Sequence of chain 1.B:
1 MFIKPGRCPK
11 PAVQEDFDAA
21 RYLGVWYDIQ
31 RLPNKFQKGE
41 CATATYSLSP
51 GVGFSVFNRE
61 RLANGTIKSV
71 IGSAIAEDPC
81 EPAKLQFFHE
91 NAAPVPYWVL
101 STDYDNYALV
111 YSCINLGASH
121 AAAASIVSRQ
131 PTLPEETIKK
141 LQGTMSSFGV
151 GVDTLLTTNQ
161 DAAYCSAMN

A protein and the small-molecule ligand that binds it are described below.
Small molecule (SMILES): C=CC1=C(C)/C(=C/c2[nH]c(/C=C3\N=C(/C=C4\NC(=O)C(C)=C4C=C)C(C)=C3CCC(=O)O)c(CCC(=O)O)c2C)NC1=O

Binding-site contacts:
Ligand atom C3A contacts residue HIS89 of chain 1.B at 3.6 Å.
Ligand atom O2A contacts residue ALA118 of chain 2.B at 3.8 Å.
Ligand atom CBD contacts residue GLU60 of chain 1.B at 3.4 Å.
Ligand atom C1D contacts residue ASN58 of chain 1.B at 3.4 Å.
Ligand atom C4A contacts residue HIS89 of chain 1.B at 3.6 Å.
Ligand atom C2B contacts residue VAL95 of chain 1.B at 3.8 Å (hydrophobic).
Ligand atom CMD contacts residue ASN58 of chain 1.B at 3.7 Å.
Ligand atom CMD contacts residue ARG59 of chain 1.B at 3.5 Å.
Ligand atom O1D contacts residue LYS68 of chain 1.B at 3.6 Å.
Ligand atom ND contacts residue PHE36 of chain 1.B at 3.4 Å.
Ligand atom CGD contacts residue LYS68 of chain 1.B at 3.8 Å.
Ligand atom C1A contacts residue PHE36 of chain 1.B at 3.9 Å (hydrophobic).
Ligand atom O2D contacts residue LYS68 of chain 1.B at 3.5 Å.
Ligand atom CMD contacts residue GLU60 of chain 1.B at 3.5 Å.
Ligand atom C1B contacts residue PHE36 of chain 1.B at 3.4 Å (hydrophobic).
Ligand atom CHD contacts residue ASN58 of chain 1.B at 3.6 Å.
Ligand atom C2D contacts residue ASN58 of chain 1.B at 3.4 Å.
Ligand atom CGD contacts residue GLU60 of chain 1.B at 3.5 Å.
Ligand atom O2A contacts residue PHE36 of chain 1.B at 3.7 Å.
Ligand atom NB contacts residue PHE36 of chain 1.B at 3.3 Å.
Ligand atom C4B contacts residue PHE36 of chain 1.B at 3.8 Å (hydrophobic).
Ligand atom C3D contacts residue VAL70 of chain 1.B at 3.8 Å (hydrophobic).
Ligand atom CBA contacts residue ALA118 of chain 2.B at 3.6 Å (hydrophobic).
Ligand atom CMA contacts residue HIS89 of chain 1.B at 3.4 Å.
Ligand atom C3D contacts residue ASN58 of chain 1.B at 3.8 Å.
Ligand atom CMB contacts residue SER112 of chain 1.B at 3.7 Å.
Ligand atom O2D contacts residue GLU60 of chain 1.B at 2.8 Å (salt-bridge).
Ligand atom CHA contacts residue VAL70 of chain 1.B at 3.4 Å (hydrophobic).
Ligand atom CBB contacts residue SER112 of chain 1.B at 3.7 Å.
Ligand atom CHB contacts residue HIS89 of chain 1.B at 3.5 Å.
Ligand atom NC contacts residue PHE36 of chain 1.B at 3.5 Å.
Ligand atom CBD contacts residue PHE36 of chain 1.B at 3.4 Å (hydrophobic).
Ligand atom C2B contacts residue PHE36 of chain 1.B at 3.6 Å (hydrophobic).
Ligand atom CBC contacts residue ALA44 of chain 1.B at 3.7 Å (hydrophobic).
Ligand atom CBC contacts residue THR43 of chain 1.B at 3.8 Å.
Ligand atom CAB contacts residue SER112 of chain 1.B at 3.1 Å.
Ligand atom OB contacts residue LEU116 of chain 2.B at 3.2 Å (h-bond).
Ligand atom C4D contacts residue VAL70 of chain 1.B at 3.7 Å (hydrophobic).
Ligand atom NA contacts residue PHE36 of chain 1.B at 3.3 Å.
Ligand atom ND contacts residue ASN58 of chain 1.B at 3.6 Å (h-bond).

Sequence of chain 2.B:
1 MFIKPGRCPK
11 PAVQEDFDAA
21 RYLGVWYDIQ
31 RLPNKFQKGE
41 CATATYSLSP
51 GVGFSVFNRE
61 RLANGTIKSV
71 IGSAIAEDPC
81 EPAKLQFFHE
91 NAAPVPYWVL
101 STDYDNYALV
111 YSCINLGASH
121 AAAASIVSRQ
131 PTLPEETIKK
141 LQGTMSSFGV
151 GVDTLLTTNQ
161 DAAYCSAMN